A protein and the small-molecule ligand that binds it are described below.
Small molecule (SMILES): CC(=O)N[C@@H]1[C@@H](O)[C@H](O)[C@@H](CO)O[C@H]1O

Binding-site contacts:
Ligand atom C2 contacts residue ASN107 of chain 1.J at 2.3 Å.
Ligand atom C4 contacts residue ASN107 of chain 1.J at 4.1 Å.
Ligand atom O5 contacts residue ASN107 of chain 1.J at 2.4 Å (h-bond).
Ligand atom C5 contacts residue ASN107 of chain 1.J at 3.6 Å.
Ligand atom O7 contacts residue ASN105 of chain 1.J at 4.1 Å.
Ligand atom C3 contacts residue ASN107 of chain 1.J at 3.7 Å.
Ligand atom C8 contacts residue ARG106 of chain 1.J at 3.8 Å.
Ligand atom C7 contacts residue ARG106 of chain 1.J at 3.6 Å.
Ligand atom C7 contacts residue ASN107 of chain 1.J at 3.3 Å.
Ligand atom C8 contacts residue ASN105 of chain 1.J at 4.0 Å.
Ligand atom N2 contacts residue ARG106 of chain 1.J at 4.5 Å.
Ligand atom N2 contacts residue ASN107 of chain 1.J at 2.7 Å (h-bond).
Ligand atom O7 contacts residue ARG106 of chain 1.J at 2.9 Å (salt-bridge).
Ligand atom C1 contacts residue ASN107 of chain 1.J at 1.5 Å.
Ligand atom C8 contacts residue ASN107 of chain 1.J at 3.5 Å.
Ligand atom O7 contacts residue ASN107 of chain 1.J at 3.5 Å (h-bond).

Sequence of chain 1.J:
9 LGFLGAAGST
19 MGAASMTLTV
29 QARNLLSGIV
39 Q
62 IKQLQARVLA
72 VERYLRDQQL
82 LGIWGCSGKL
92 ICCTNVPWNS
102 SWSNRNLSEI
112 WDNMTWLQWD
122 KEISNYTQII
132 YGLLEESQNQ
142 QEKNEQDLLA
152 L